This protein binds this small molecule.
Small molecule (SMILES): CC(=O)N[C@H]1[C@H](O[C@H]2[C@H](O)[C@@H](NC(C)=O)CO[C@@H]2CO)O[C@H](CO)[C@@H](O)[C@@H]1O

Binding-site contacts:
Ligand atom C6 contacts residue NAG1 of chain 2.M at 3.6 Å.
Ligand atom O7 contacts residue ASN332 of chain 2.A at 3.1 Å (h-bond).
Ligand atom C7 contacts residue SER333 of chain 2.A at 3.9 Å.
Ligand atom N2 contacts residue NAG2 of chain 2.L at 3.7 Å.
Ligand atom C1 contacts residue ASN332 of chain 2.A at 1.4 Å.
Ligand atom C7 contacts residue NAG1 of chain 2.L at 3.6 Å.
Ligand atom C6 contacts residue NAG2 of chain 2.L at 3.8 Å.
Ligand atom C7 contacts residue ASN332 of chain 2.A at 3.2 Å.
Ligand atom O4 contacts residue NAG2 of chain 2.L at 3.6 Å.
Ligand atom C1 contacts residue NAG1 of chain 2.L at 4.5 Å.
Ligand atom O6 contacts residue NAG2 of chain 2.L at 3.3 Å (h-bond).
Ligand atom O7 contacts residue NAG1 of chain 2.L at 2.8 Å (h-bond).
Ligand atom C5 contacts residue ASN332 of chain 2.A at 3.7 Å.
Ligand atom N2 contacts residue SER333 of chain 2.A at 3.8 Å.
Ligand atom C4 contacts residue NAG2 of chain 2.L at 4.5 Å.
Ligand atom C8 contacts residue ASN332 of chain 2.A at 4.3 Å.
Ligand atom O5 contacts residue NAG1 of chain 2.M at 4.1 Å.
Ligand atom C1 contacts residue NAG2 of chain 2.L at 4.5 Å.
Ligand atom C4 contacts residue NAG1 of chain 2.L at 4.5 Å.
Ligand atom C4 contacts residue ASN332 of chain 2.A at 4.2 Å.
Ligand atom C1 contacts residue SER357 of chain 2.A at 4.5 Å.
Ligand atom C8 contacts residue THR341 of chain 2.A at 4.3 Å.
Ligand atom C8 contacts residue SER333 of chain 2.A at 3.4 Å.
Ligand atom O7 contacts residue SER357 of chain 2.A at 3.9 Å.
Ligand atom O6 contacts residue NAG1 of chain 2.M at 3.4 Å.
Ligand atom C3 contacts residue ASN332 of chain 2.A at 3.8 Å.
Ligand atom C5 contacts residue NAG2 of chain 2.L at 3.8 Å.
Ligand atom C3 contacts residue NAG2 of chain 2.L at 4.4 Å.
Ligand atom C8 contacts residue NAG2 of chain 2.L at 4.3 Å.
Ligand atom N2 contacts residue NAG1 of chain 2.L at 4.4 Å.
Ligand atom C2 contacts residue ASN332 of chain 2.A at 2.5 Å.
Ligand atom N2 contacts residue ASN332 of chain 2.A at 2.9 Å (h-bond).
Ligand atom C8 contacts residue NAG1 of chain 2.L at 4.4 Å.
Ligand atom O6 contacts residue NAG1 of chain 2.L at 4.1 Å.
Ligand atom O5 contacts residue ASN332 of chain 2.A at 2.4 Å (h-bond).

Sequence of chain 2.A:
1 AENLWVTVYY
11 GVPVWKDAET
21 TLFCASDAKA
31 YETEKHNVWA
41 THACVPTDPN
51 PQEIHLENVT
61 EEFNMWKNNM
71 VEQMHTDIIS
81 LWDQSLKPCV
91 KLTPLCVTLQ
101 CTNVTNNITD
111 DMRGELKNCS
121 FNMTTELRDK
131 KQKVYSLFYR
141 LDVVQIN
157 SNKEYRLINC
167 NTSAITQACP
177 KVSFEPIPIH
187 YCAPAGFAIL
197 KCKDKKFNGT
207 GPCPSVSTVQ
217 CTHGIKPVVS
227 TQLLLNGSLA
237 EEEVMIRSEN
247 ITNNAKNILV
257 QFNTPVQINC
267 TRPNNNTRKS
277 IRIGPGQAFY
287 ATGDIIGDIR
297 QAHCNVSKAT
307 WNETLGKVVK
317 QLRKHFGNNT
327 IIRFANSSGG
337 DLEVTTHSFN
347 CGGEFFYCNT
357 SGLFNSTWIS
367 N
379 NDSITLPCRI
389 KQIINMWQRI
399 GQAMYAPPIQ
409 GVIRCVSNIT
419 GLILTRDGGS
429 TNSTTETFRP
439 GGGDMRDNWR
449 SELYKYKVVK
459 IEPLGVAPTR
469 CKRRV